Sequence of chain 1.A:
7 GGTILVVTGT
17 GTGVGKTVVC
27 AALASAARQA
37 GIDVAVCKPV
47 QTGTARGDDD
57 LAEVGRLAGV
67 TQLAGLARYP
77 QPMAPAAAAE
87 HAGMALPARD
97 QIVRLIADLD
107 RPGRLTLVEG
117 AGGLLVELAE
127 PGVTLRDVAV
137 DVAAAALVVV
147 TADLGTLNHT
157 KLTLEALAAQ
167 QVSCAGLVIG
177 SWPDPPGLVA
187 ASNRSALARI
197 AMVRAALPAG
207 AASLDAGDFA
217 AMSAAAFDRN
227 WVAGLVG

The protein below binds the small molecule below.
Small molecule (SMILES): Nc1ccn([C@H]2C[C@H](O)[C@@H](CO)O2)c(=O)n1

Binding-site contacts:
Ligand atom N1 contacts residue ALA208 of chain 1.A at 4.3 Å.
Ligand atom N4 contacts residue VAL24 of chain 1.A at 4.3 Å.
Ligand atom O2 contacts residue ALA208 of chain 1.A at 3.1 Å (h-bond).
Ligand atom C4 contacts residue GLY206 of chain 1.A at 4.2 Å.
Ligand atom C4 contacts residue GLY176 of chain 1.A at 3.5 Å.
Ligand atom C2 contacts residue ALA208 of chain 1.A at 3.5 Å (hydrophobic).
Ligand atom N4 contacts residue SER177 of chain 1.A at 3.9 Å.
Ligand atom C6 contacts residue VAL24 of chain 1.A at 4.1 Å (hydrophobic).
Ligand atom O2 contacts residue GLY206 of chain 1.A at 3.3 Å.
Ligand atom C5' contacts residue GLY21 of chain 1.A at 3.9 Å.
Ligand atom C5 contacts residue SER177 of chain 1.A at 3.8 Å.
Ligand atom C5' contacts residue GLY19 of chain 1.A at 4.1 Å.
Ligand atom N3 contacts residue PRO204 of chain 1.A at 3.9 Å.
Ligand atom C5 contacts residue VAL24 of chain 1.A at 4.2 Å (hydrophobic).
Ligand atom C2' contacts residue ALA208 of chain 1.A at 4.0 Å (hydrophobic).
Ligand atom C2' contacts residue VAL24 of chain 1.A at 4.0 Å (hydrophobic).
Ligand atom C5' contacts residue SO41 of chain 1.E at 3.4 Å.
Ligand atom C4 contacts residue PRO204 of chain 1.A at 3.8 Å (hydrophobic).
Ligand atom O5' contacts residue GLY21 of chain 1.A at 4.0 Å.
Ligand atom C4 contacts residue ALA207 of chain 1.A at 4.0 Å (hydrophobic).
Ligand atom C4 contacts residue VAL24 of chain 1.A at 4.2 Å (hydrophobic).
Ligand atom O2 contacts residue ALA207 of chain 1.A at 3.5 Å (h-bond).
Ligand atom N4 contacts residue LEU203 of chain 1.A at 3.7 Å.
Ligand atom C5 contacts residue GLY176 of chain 1.A at 3.2 Å.
Ligand atom N3 contacts residue ALA205 of chain 1.A at 4.0 Å.
Ligand atom N4 contacts residue PRO204 of chain 1.A at 2.8 Å (h-bond).
Ligand atom C5 contacts residue GLY21 of chain 1.A at 4.0 Å.
Ligand atom N3 contacts residue ALA208 of chain 1.A at 3.6 Å (h-bond).
Ligand atom N4 contacts residue ALA205 of chain 1.A at 4.2 Å.
Ligand atom N3 contacts residue GLY206 of chain 1.A at 3.2 Å (h-bond).
Ligand atom O5' contacts residue SO41 of chain 1.E at 2.5 Å (h-bond).
Ligand atom N3 contacts residue ALA207 of chain 1.A at 2.9 Å (h-bond).
Ligand atom C6 contacts residue GLY21 of chain 1.A at 3.9 Å.
Ligand atom C2 contacts residue ALA207 of chain 1.A at 3.7 Å (hydrophobic).
Ligand atom C2 contacts residue GLY206 of chain 1.A at 3.7 Å.
Ligand atom N4 contacts residue GLY176 of chain 1.A at 2.8 Å (h-bond).
Ligand atom N4 contacts residue ALA207 of chain 1.A at 3.6 Å.
Ligand atom C4 contacts residue SER177 of chain 1.A at 4.2 Å.
Ligand atom N1 contacts residue VAL24 of chain 1.A at 4.2 Å.
Ligand atom O5' contacts residue GLY19 of chain 1.A at 3.9 Å.